A small-molecule ligand and the protein it binds are described below.
Small molecule (SMILES): O=P(O)(O)OC[C@H]1O[C@H](O)[C@H](O)[C@@H]1O

Sequence of chain 1.C:
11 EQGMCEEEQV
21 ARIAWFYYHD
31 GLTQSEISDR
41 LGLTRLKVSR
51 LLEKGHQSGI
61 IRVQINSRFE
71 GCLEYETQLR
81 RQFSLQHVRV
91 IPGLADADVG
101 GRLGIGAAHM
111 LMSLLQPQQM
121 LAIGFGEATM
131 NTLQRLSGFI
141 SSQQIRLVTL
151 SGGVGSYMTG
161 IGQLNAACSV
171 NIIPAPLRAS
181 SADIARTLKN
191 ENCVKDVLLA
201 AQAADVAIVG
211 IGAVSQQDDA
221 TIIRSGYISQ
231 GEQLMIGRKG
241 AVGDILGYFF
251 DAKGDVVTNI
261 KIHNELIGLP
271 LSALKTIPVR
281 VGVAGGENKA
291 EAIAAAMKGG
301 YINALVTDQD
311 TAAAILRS

Binding-site contacts:
Ligand atom O2 contacts residue GLY247 of chain 1.C at 3.7 Å.
Ligand atom C2 contacts residue LEU246 of chain 1.C at 3.6 Å (hydrophobic).
Ligand atom C5 contacts residue GLY212 of chain 1.C at 4.0 Å.
Ligand atom C3 contacts residue ASP244 of chain 1.C at 3.3 Å.
Ligand atom O4 contacts residue PHE125 of chain 1.C at 3.2 Å (h-bond).
Ligand atom P' contacts residue THR221 of chain 1.C at 3.7 Å.
Ligand atom C1 contacts residue ILE211 of chain 1.C at 3.9 Å (hydrophobic).
Ligand atom C1 contacts residue GLY210 of chain 1.C at 3.5 Å.
Ligand atom P' contacts residue LYS289 of chain 1.C at 3.7 Å.
Ligand atom O1 contacts residue GLY210 of chain 1.C at 3.3 Å (h-bond).
Ligand atom O2X contacts residue THR221 of chain 1.C at 2.6 Å (h-bond).
Ligand atom O2X contacts residue GLU127 of chain 1.C at 2.8 Å (salt-bridge).
Ligand atom O1X contacts residue LYS289 of chain 1.C at 3.0 Å (salt-bridge).
Ligand atom O3 contacts residue PHE125 of chain 1.C at 3.6 Å.
Ligand atom O2 contacts residue PHE125 of chain 1.C at 3.3 Å.
Ligand atom O5 contacts residue GLU127 of chain 1.C at 4.2 Å.
Ligand atom C2 contacts residue ILE245 of chain 1.C at 4.2 Å (hydrophobic).
Ligand atom C2 contacts residue GLY212 of chain 1.C at 4.0 Å.
Ligand atom C5 contacts residue ILE211 of chain 1.C at 4.0 Å (hydrophobic).
Ligand atom O2 contacts residue LEU246 of chain 1.C at 2.8 Å (h-bond).
Ligand atom C1 contacts residue PHE125 of chain 1.C at 4.0 Å (hydrophobic).
Ligand atom O2X contacts residue ALA128 of chain 1.C at 4.2 Å.
Ligand atom P' contacts residue GLU127 of chain 1.C at 3.8 Å.
Ligand atom O1X contacts residue THR221 of chain 1.C at 3.6 Å (h-bond).
Ligand atom O3X contacts residue LYS289 of chain 1.C at 3.3 Å (salt-bridge).
Ligand atom O3X contacts residue GLU127 of chain 1.C at 4.1 Å.
Ligand atom O3 contacts residue ILE222 of chain 1.C at 3.4 Å.
Ligand atom O1 contacts residue PHE125 of chain 1.C at 3.6 Å.
Ligand atom C3 contacts residue GLY212 of chain 1.C at 4.0 Å.
Ligand atom O3X contacts residue ALA128 of chain 1.C at 3.5 Å (h-bond).
Ligand atom O2X contacts residue GLY126 of chain 1.C at 3.7 Å.
Ligand atom O1X contacts residue GLN216 of chain 1.C at 3.9 Å.
Ligand atom C2 contacts residue ASP244 of chain 1.C at 3.2 Å.
Ligand atom O5 contacts residue GLY126 of chain 1.C at 3.8 Å.
Ligand atom O4 contacts residue GLY126 of chain 1.C at 3.9 Å.
Ligand atom O2 contacts residue ILE245 of chain 1.C at 3.8 Å.
Ligand atom O2 contacts residue ASP244 of chain 1.C at 3.3 Å (salt-bridge).
Ligand atom O1 contacts residue LEU246 of chain 1.C at 3.7 Å.
Ligand atom O3 contacts residue ASP244 of chain 1.C at 3.2 Å (salt-bridge).
Ligand atom C4 contacts residue THR221 of chain 1.C at 4.2 Å.